The small molecule below binds the protein below.
Small molecule (SMILES): CC(C)C[C@H](NC(=O)c1cc(C(=O)N[C@H](C)c2ccccc2)cc(N(C)S(C)(=O)=O)c1)[C@@H](O)C[C@@H](C)C(=O)N[C@H](C(=O)NC(C)C)C(C)C

Sequence of chain 1.D:
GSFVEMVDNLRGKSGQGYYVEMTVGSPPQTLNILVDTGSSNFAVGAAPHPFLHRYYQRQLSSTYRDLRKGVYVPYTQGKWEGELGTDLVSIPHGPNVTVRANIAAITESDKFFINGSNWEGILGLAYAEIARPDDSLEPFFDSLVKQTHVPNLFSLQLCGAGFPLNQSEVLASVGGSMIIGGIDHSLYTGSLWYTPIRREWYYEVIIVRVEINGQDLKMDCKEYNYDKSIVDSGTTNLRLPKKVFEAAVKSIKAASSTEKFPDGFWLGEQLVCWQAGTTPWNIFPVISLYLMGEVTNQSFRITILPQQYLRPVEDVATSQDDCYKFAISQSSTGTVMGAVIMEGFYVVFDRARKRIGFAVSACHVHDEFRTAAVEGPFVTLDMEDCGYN

Binding-site contacts:
Ligand atom C23 contacts residue GLN77 of chain 1.D at 3.6 Å.
Ligand atom C32 contacts residue ASP232 of chain 1.D at 3.4 Å.
Ligand atom C28 contacts residue GLY234 of chain 1.D at 3.4 Å.
Ligand atom N4 contacts residue GLY38 of chain 1.D at 3.0 Å (h-bond).
Ligand atom C17 contacts residue THR236 of chain 1.D at 3.5 Å.
Ligand atom C35 contacts residue LEU34 of chain 1.D at 3.2 Å (hydrophobic).
Ligand atom O22 contacts residue THR76 of chain 1.D at 3.2 Å.
Ligand atom C45 contacts residue TYR202 of chain 1.D at 3.5 Å (hydrophobic).
Ligand atom O31 contacts residue ASP232 of chain 1.D at 2.6 Å (salt-bridge).
Ligand atom O32 contacts residue THR76 of chain 1.D at 2.9 Å (h-bond).
Ligand atom C12 contacts residue THR236 of chain 1.D at 3.5 Å.
Ligand atom C13 contacts residue ALA339 of chain 1.D at 3.5 Å (hydrophobic).
Ligand atom C29 contacts residue ARG239 of chain 1.D at 3.3 Å.
Ligand atom O4 contacts residue TYR202 of chain 1.D at 2.6 Å (h-bond).
Ligand atom C44 contacts residue TYR202 of chain 1.D at 3.2 Å (hydrophobic).
Ligand atom O22 contacts residue GLN77 of chain 1.D at 3.0 Å (h-bond).
Ligand atom O32 contacts residue TYR75 of chain 1.D at 3.3 Å.
Ligand atom C36 contacts residue PHE112 of chain 1.D at 3.5 Å (hydrophobic).
Ligand atom O24 contacts residue ASN237 of chain 1.D at 2.9 Å (h-bond).
Ligand atom C38 contacts residue ASP232 of chain 1.D at 3.5 Å.
Ligand atom O23 contacts residue ARG239 of chain 1.D at 3.0 Å.
Ligand atom O23 contacts residue SER329 of chain 1.D at 3.0 Å (h-bond).
Ligand atom C21 contacts residue THR236 of chain 1.D at 3.0 Å.
Ligand atom O21 contacts residue THR236 of chain 1.D at 2.9 Å (h-bond).
Ligand atom N21 contacts residue THR236 of chain 1.D at 3.3 Å (h-bond).
Ligand atom N5 contacts residue PRO74 of chain 1.D at 2.9 Å (h-bond).
Ligand atom C53 contacts residue PRO74 of chain 1.D at 3.4 Å (hydrophobic).
Ligand atom O23 contacts residue ASN237 of chain 1.D at 3.4 Å.
Ligand atom C11 contacts residue GLY17 of chain 1.D at 3.4 Å.
Ligand atom C37 contacts residue THR235 of chain 1.D at 3.6 Å.
Ligand atom C38 contacts residue GLY38 of chain 1.D at 3.4 Å.
Ligand atom C18 contacts residue GLN16 of chain 1.D at 3.2 Å.
Ligand atom O24 contacts residue THR236 of chain 1.D at 3.4 Å.
Ligand atom N21 contacts residue GLY234 of chain 1.D at 3.2 Å (h-bond).
Ligand atom C11 contacts residue THR236 of chain 1.D at 3.0 Å.
Ligand atom C15 contacts residue GLY234 of chain 1.D at 3.4 Å.
Ligand atom O31 contacts residue ASP36 of chain 1.D at 2.6 Å (salt-bridge).
Ligand atom C53 contacts residue ARG132 of chain 1.D at 3.5 Å.
Ligand atom C37 contacts residue ASP232 of chain 1.D at 3.0 Å.
Ligand atom C16 contacts residue THR236 of chain 1.D at 3.1 Å.